Binding-site contacts:
Ligand atom O3G contacts residue VAL45 of chain 1.A at 2.6 Å (h-bond).
Ligand atom N1 contacts residue LYS191 of chain 1.A at 3.3 Å.
Ligand atom O1B contacts residue SER27 of chain 1.A at 2.7 Å (h-bond).
Ligand atom O2' contacts residue ARG224 of chain 1.A at 2.4 Å (salt-bridge).
Ligand atom O1G contacts residue THR46 of chain 1.A at 2.8 Å (h-bond).
Ligand atom O1A contacts residue SER27 of chain 1.A at 3.1 Å.
Ligand atom PG contacts residue MG1 of chain 1.D at 3.1 Å.
Ligand atom O2B contacts residue LYS26 of chain 1.A at 2.6 Å (salt-bridge).
Ligand atom O1B contacts residue MG1 of chain 1.D at 2.1 Å.
Ligand atom N2 contacts residue ASP211 of chain 1.B at 3.1 Å (salt-bridge).
Ligand atom O1A contacts residue SER28 of chain 1.A at 2.6 Å (h-bond).
Ligand atom O6 contacts residue LYS191 of chain 1.A at 2.8 Å (salt-bridge).
Ligand atom O2G contacts residue GLY124 of chain 1.A at 3.1 Å (h-bond).
Ligand atom O1A contacts residue ARG40 of chain 1.A at 3.0 Å.
Ligand atom PB contacts residue MG1 of chain 1.D at 3.1 Å.
Ligand atom O1G contacts residue MG1 of chain 1.D at 2.1 Å.
Ligand atom O2G contacts residue GLN22 of chain 1.A at 3.1 Å (h-bond).
Ligand atom O3G contacts residue THR46 of chain 1.A at 3.2 Å (h-bond).
Ligand atom O2B contacts residue GLY25 of chain 1.A at 3.2 Å (h-bond).
Ligand atom N2 contacts residue ASP193 of chain 1.A at 2.9 Å (salt-bridge).
Ligand atom C6 contacts residue LYS191 of chain 1.A at 3.3 Å.
Ligand atom C6 contacts residue CYS223 of chain 1.A at 3.2 Å (hydrophobic).
Ligand atom O3A contacts residue GLY25 of chain 1.A at 2.9 Å (h-bond).
Ligand atom C2' contacts residue ARG224 of chain 1.A at 3.2 Å.
Ligand atom N2 contacts residue LEU194 of chain 1.A at 3.1 Å.
Ligand atom O2' contacts residue GLY225 of chain 1.A at 3.0 Å.
Ligand atom O3G contacts residue GLN22 of chain 1.A at 2.7 Å (h-bond).
Ligand atom O3' contacts residue GLN226 of chain 1.A at 2.5 Å (h-bond).
Ligand atom O4' contacts residue LYS191 of chain 1.A at 3.3 Å (salt-bridge).
Ligand atom N3 contacts residue ASP211 of chain 1.B at 3.0 Å (salt-bridge).
Ligand atom O2G contacts residue LYS26 of chain 1.A at 2.8 Å (salt-bridge).
Ligand atom C3B contacts residue MG1 of chain 1.D at 3.1 Å.
Ligand atom O3G contacts residue GLY43 of chain 1.A at 3.1 Å (h-bond).
Ligand atom O6 contacts residue CYS223 of chain 1.A at 2.7 Å (h-bond).
Ligand atom O1B contacts residue LYS26 of chain 1.A at 3.2 Å.
Ligand atom O2A contacts residue GLY41 of chain 1.A at 2.8 Å (h-bond).
Ligand atom O2B contacts residue SER24 of chain 1.A at 3.0 Å (h-bond).
Ligand atom O2' contacts residue GLN226 of chain 1.A at 2.9 Å (h-bond).
Ligand atom O6 contacts residue LYS222 of chain 1.A at 3.2 Å.
Ligand atom N1 contacts residue ASP193 of chain 1.A at 2.8 Å (salt-bridge).

A protein and the small-molecule ligand that binds it are described below.
Small molecule (SMILES): Nc1nc2c(ncn2[C@@H]2O[C@H](CO[P](=O)(O)O[P](=O)(O)CP(=O)(O)O)[C@@H](O)[C@H]2O)c(=O)[nH]1

Sequence of chain 1.B:
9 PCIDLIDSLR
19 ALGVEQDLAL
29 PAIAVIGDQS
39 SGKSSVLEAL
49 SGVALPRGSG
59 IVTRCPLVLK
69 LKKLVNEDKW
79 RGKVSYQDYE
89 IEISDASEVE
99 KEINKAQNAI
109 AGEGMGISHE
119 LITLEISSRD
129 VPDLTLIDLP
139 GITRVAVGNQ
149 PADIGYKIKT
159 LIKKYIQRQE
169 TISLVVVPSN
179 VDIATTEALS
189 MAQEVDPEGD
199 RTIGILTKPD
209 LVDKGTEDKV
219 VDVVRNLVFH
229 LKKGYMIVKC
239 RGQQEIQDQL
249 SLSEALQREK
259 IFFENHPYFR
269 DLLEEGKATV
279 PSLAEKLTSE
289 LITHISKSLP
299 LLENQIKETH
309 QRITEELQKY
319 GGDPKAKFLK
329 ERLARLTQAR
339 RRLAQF

Sequence of chain 1.A:
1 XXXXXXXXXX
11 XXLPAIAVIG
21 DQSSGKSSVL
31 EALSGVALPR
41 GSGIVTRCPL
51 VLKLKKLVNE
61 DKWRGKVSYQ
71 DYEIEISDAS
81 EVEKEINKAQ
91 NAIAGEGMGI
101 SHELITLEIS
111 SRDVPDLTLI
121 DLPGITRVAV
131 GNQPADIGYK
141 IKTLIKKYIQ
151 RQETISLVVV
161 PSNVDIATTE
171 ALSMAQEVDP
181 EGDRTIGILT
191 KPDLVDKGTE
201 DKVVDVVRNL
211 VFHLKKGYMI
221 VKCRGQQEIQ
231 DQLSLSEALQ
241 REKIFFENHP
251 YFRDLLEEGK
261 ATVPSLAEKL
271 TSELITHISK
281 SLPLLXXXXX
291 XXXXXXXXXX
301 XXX